Binding-site contacts:
Ligand atom C19 contacts residue CYS144 of chain 1.A at 2.1 Å (hydrophobic).
Ligand atom C30 contacts residue HIS163 of chain 1.A at 3.5 Å.
Ligand atom N2 contacts residue GLN188 of chain 1.A at 3.0 Å (h-bond).
Ligand atom C17 contacts residue ASN141 of chain 1.A at 3.6 Å.
Ligand atom C30 contacts residue HIS40 of chain 1.A at 3.5 Å.
Ligand atom C13 contacts residue CYS144 of chain 1.A at 2.7 Å (hydrophobic).
Ligand atom O2 contacts residue MET164 of chain 1.A at 3.2 Å.
Ligand atom C20 contacts residue CYS144 of chain 1.A at 2.6 Å (hydrophobic).
Ligand atom C2 contacts residue ALA190 of chain 1.A at 3.5 Å (hydrophobic).
Ligand atom C14 contacts residue HIS162 of chain 1.A at 3.6 Å.
Ligand atom C25 contacts residue THR24 of chain 1.A at 3.4 Å.
Ligand atom O5 contacts residue PHE139 of chain 1.A at 3.0 Å.
Ligand atom O2 contacts residue GLU165 of chain 1.A at 2.9 Å (salt-bridge).
Ligand atom C9 contacts residue GLN188 of chain 1.A at 3.1 Å.
Ligand atom O1 contacts residue GLN188 of chain 1.A at 3.4 Å (h-bond).
Ligand atom N4 contacts residue GLU165 of chain 1.A at 3.2 Å (salt-bridge).
Ligand atom C8 contacts residue GLN188 of chain 1.A at 3.5 Å.
Ligand atom O5 contacts residue SER143 of chain 1.A at 3.5 Å (h-bond).
Ligand atom C1 contacts residue ALA190 of chain 1.A at 3.6 Å (hydrophobic).
Ligand atom C5 contacts residue THR189 of chain 1.A at 3.5 Å.
Ligand atom C4 contacts residue GLU165 of chain 1.A at 3.6 Å.
Ligand atom C18 contacts residue GLU165 of chain 1.A at 3.3 Å.
Ligand atom O4 contacts residue CYS144 of chain 1.A at 2.5 Å (h-bond).
Ligand atom O4 contacts residue GLY142 of chain 1.A at 3.6 Å (h-bond).
Ligand atom N4 contacts residue PHE139 of chain 1.A at 3.0 Å (h-bond).
Ligand atom O4 contacts residue SER143 of chain 1.A at 3.0 Å (h-bond).
Ligand atom C29 contacts residue ARG187 of chain 1.A at 3.5 Å.
Ligand atom C11 contacts residue HIS163 of chain 1.A at 3.4 Å.
Ligand atom S1 contacts residue HIS40 of chain 1.A at 3.0 Å (h-bond).
Ligand atom N1 contacts residue GLU165 of chain 1.A at 2.7 Å (salt-bridge).
Ligand atom O1 contacts residue THR189 of chain 1.A at 3.6 Å.
Ligand atom N3 contacts residue CYS144 of chain 1.A at 3.0 Å (h-bond).
Ligand atom S1 contacts residue CYS144 of chain 1.A at 3.2 Å (h-bond).
Ligand atom C9 contacts residue THR189 of chain 1.A at 3.5 Å.
Ligand atom C26 contacts residue HIS40 of chain 1.A at 3.4 Å.
Ligand atom C27 contacts residue GLN188 of chain 1.A at 3.5 Å.
Ligand atom C14 contacts residue CYS144 of chain 1.A at 3.2 Å (hydrophobic).
Ligand atom C6 contacts residue THR189 of chain 1.A at 3.6 Å.
Ligand atom O5 contacts residue HIS162 of chain 1.A at 2.4 Å (h-bond).
Ligand atom N3 contacts residue HIS163 of chain 1.A at 2.9 Å (h-bond).

Sequence of chain 1.A:
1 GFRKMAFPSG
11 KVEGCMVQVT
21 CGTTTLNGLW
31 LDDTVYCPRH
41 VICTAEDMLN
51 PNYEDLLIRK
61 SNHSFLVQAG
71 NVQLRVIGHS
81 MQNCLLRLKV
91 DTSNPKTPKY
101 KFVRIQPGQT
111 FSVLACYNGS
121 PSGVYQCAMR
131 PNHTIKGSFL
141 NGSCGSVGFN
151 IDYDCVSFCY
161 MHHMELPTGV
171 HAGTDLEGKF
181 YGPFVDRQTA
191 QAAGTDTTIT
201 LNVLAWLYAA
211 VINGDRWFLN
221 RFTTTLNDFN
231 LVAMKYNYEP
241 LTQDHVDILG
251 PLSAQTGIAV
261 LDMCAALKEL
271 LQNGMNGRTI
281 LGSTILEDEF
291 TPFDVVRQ

The protein below binds the small molecule below.
Small molecule (SMILES): COc1cccc2[nH]c(C(=O)N[C@@H](CC(C)C)C(=O)N[C@@H](C[C@@H]3CCNC3=O)C(=O)c3nc4ccccc4s3)cc12